Sequence of chain 1.B:
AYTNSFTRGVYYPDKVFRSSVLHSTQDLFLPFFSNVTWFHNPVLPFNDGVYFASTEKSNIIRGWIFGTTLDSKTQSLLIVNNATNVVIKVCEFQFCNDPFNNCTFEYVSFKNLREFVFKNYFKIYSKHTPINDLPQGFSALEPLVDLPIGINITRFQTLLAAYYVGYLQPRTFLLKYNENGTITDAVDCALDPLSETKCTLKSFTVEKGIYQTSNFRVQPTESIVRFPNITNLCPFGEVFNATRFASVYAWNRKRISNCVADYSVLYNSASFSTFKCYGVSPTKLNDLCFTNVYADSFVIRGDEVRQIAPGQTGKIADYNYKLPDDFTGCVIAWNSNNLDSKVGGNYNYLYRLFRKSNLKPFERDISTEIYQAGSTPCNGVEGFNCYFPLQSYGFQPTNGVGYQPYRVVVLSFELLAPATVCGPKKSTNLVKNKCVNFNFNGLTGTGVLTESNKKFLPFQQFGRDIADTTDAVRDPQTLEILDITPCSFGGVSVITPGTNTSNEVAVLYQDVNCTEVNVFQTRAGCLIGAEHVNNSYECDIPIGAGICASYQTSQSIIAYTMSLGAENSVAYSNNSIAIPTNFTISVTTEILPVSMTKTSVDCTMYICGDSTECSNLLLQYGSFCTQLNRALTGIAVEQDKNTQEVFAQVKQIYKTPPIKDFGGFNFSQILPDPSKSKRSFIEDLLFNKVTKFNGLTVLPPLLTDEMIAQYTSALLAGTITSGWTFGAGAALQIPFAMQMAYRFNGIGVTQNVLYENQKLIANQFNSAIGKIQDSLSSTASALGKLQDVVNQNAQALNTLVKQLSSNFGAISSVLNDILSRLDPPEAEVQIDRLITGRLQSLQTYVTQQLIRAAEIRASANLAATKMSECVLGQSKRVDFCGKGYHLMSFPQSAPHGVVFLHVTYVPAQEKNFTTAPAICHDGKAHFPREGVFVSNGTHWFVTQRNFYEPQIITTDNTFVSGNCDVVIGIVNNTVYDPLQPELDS

The protein below binds the small molecule below.
Small molecule (SMILES): CC(=O)N[C@@H]1[C@@H](O)[C@H](O)[C@@H](CO)O[C@H]1O

Binding-site contacts:
Ligand atom C1 contacts residue ASN1074 of chain 1.A at 1.4 Å.
Ligand atom O5 contacts residue ASN1074 of chain 1.A at 2.4 Å (h-bond).
Ligand atom C2 contacts residue ASN1074 of chain 1.A at 2.5 Å.
Ligand atom O3 contacts residue ALA706 of chain 1.A at 4.2 Å.
Ligand atom O5 contacts residue GLN895 of chain 1.B at 4.5 Å.
Ligand atom C5 contacts residue ASN1074 of chain 1.A at 3.7 Å.
Ligand atom C6 contacts residue ASN1074 of chain 1.A at 4.4 Å.
Ligand atom C7 contacts residue ASN1074 of chain 1.A at 4.0 Å.
Ligand atom O7 contacts residue ALA706 of chain 1.A at 4.2 Å.
Ligand atom C4 contacts residue ASN1074 of chain 1.A at 4.2 Å.
Ligand atom N2 contacts residue ASN1074 of chain 1.A at 2.9 Å (h-bond).
Ligand atom C3 contacts residue ASN1074 of chain 1.A at 3.8 Å.

Sequence of chain 1.A:
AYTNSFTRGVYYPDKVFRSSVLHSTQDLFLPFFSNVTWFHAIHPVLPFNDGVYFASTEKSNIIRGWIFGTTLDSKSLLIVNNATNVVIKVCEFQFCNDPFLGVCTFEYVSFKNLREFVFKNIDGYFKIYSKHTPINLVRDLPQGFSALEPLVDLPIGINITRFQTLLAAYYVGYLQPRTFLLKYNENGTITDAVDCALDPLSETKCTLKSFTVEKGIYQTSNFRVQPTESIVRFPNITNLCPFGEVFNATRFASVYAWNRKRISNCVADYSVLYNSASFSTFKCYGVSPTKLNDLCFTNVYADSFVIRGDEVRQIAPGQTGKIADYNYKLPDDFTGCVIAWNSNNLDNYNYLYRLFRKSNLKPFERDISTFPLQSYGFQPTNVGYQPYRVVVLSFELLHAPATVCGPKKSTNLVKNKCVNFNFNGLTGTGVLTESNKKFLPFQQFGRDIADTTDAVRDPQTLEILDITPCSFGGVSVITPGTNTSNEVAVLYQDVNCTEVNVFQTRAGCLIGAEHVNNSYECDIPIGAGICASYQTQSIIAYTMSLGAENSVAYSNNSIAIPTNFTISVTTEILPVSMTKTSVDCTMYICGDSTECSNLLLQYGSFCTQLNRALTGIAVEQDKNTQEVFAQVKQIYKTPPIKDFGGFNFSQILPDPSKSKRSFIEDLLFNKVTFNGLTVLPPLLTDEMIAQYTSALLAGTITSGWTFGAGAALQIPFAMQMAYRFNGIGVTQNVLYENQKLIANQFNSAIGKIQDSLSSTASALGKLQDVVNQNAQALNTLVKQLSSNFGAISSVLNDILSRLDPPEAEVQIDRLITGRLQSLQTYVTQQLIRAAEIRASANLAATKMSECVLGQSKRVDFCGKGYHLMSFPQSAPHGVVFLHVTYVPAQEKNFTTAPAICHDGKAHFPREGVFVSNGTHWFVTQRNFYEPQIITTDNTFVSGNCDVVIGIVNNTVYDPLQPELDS